Sequence of chain 1.A:
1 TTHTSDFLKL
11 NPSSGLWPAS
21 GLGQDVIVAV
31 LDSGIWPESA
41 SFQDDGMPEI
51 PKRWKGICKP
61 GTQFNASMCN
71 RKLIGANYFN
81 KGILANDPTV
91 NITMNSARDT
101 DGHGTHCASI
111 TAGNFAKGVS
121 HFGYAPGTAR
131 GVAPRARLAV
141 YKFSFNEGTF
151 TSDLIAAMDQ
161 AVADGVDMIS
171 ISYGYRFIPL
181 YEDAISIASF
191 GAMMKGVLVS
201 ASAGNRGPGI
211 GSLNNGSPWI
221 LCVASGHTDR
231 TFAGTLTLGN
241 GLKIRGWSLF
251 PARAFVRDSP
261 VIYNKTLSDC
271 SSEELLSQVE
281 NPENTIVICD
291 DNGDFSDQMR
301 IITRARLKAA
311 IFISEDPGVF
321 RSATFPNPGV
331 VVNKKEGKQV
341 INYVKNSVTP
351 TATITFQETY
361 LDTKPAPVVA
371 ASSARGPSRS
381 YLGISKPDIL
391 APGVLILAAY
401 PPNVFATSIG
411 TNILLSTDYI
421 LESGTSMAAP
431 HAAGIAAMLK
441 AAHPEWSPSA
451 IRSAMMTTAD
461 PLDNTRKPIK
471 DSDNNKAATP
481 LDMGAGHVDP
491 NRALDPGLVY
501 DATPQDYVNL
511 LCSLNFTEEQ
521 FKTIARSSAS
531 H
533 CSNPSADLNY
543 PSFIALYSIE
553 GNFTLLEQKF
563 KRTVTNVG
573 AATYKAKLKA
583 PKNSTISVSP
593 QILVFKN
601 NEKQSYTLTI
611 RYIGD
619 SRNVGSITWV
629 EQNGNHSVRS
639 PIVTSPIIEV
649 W

This protein binds this small molecule.
Small molecule (SMILES): CC(=O)N[C@H]1[C@H](O[C@H]2[C@H](O[C@@H]3O[C@@H](C)[C@@H](O)[C@@H](O)[C@@H]3O)[C@@H](NC(C)=O)CO[C@@H]2CO)O[C@H](CO)[C@@H](O)[C@@H]1O

Binding-site contacts:
Ligand atom C1 contacts residue ASN91 of chain 1.A at 1.4 Å.
Ligand atom C7 contacts residue ASN91 of chain 1.A at 3.4 Å.
Ligand atom O5 contacts residue ASN91 of chain 1.A at 2.3 Å (h-bond).
Ligand atom O7 contacts residue ASN91 of chain 1.A at 3.6 Å (h-bond).
Ligand atom N2 contacts residue ASN91 of chain 1.A at 2.7 Å (h-bond).
Ligand atom C8 contacts residue ASN91 of chain 1.A at 4.5 Å.
Ligand atom C3 contacts residue ASN91 of chain 1.A at 3.6 Å.
Ligand atom C5 contacts residue ASN91 of chain 1.A at 3.6 Å.
Ligand atom C4 contacts residue ASN91 of chain 1.A at 4.1 Å.
Ligand atom C2 contacts residue ASN91 of chain 1.A at 2.3 Å.